Binding-site contacts:
Ligand atom NE2 contacts residue ASP115 of chain 1.D at 3.4 Å (salt-bridge).
Ligand atom O contacts residue GLU153 of chain 1.D at 3.4 Å (salt-bridge).
Ligand atom O contacts residue TYR160 of chain 1.D at 2.7 Å (h-bond).
Ligand atom O contacts residue TYR8 of chain 1.D at 3.5 Å.
Ligand atom CB contacts residue GLN71 of chain 1.D at 3.4 Å.
Ligand atom NH2 contacts residue ASN64 of chain 1.D at 3.1 Å (h-bond).
Ligand atom C contacts residue TYR85 of chain 1.D at 3.4 Å (hydrophobic).
Ligand atom O contacts residue THR144 of chain 1.D at 2.8 Å (h-bond).
Ligand atom N contacts residue TYR100 of chain 1.D at 2.9 Å (h-bond).
Ligand atom OXT contacts residue LYS147 of chain 1.D at 2.8 Å (salt-bridge).
Ligand atom OE1 contacts residue TYR160 of chain 1.D at 3.4 Å.
Ligand atom NE contacts residue ASN64 of chain 1.D at 2.7 Å (h-bond).
Ligand atom CB contacts residue GLU153 of chain 1.D at 3.2 Å.
Ligand atom N contacts residue TYR172 of chain 1.D at 2.6 Å (h-bond).
Ligand atom N contacts residue TYR8 of chain 1.D at 3.4 Å (h-bond).
Ligand atom O contacts residue TYR85 of chain 1.D at 2.7 Å (h-bond).
Ligand atom CG contacts residue GLN71 of chain 1.D at 3.5 Å.
Ligand atom N contacts residue SER78 of chain 1.D at 3.0 Å (h-bond).
Ligand atom CB contacts residue TYR160 of chain 1.D at 3.5 Å (hydrophobic).
Ligand atom CA contacts residue TYR8 of chain 1.D at 3.1 Å (hydrophobic).
Ligand atom O contacts residue ILE67 of chain 1.D at 3.4 Å.
Ligand atom NH2 contacts residue ARG63 of chain 1.D at 3.5 Å.
Ligand atom NH2 contacts residue TYR60 of chain 1.D at 3.4 Å (h-bond).
Ligand atom O contacts residue EDO1 of chain 1.S at 2.8 Å (h-bond).
Ligand atom C contacts residue LYS147 of chain 1.D at 3.2 Å.
Ligand atom CD2 contacts residue ARG157 of chain 1.D at 3.5 Å.
Ligand atom N contacts residue TYR8 of chain 1.D at 2.9 Å (h-bond).
Ligand atom O contacts residue TRP148 of chain 1.D at 3.1 Å (h-bond).
Ligand atom OXT contacts residue TYR85 of chain 1.D at 3.4 Å (h-bond).
Ligand atom CE contacts residue TYR117 of chain 1.D at 3.2 Å (hydrophobic).
Ligand atom C contacts residue TYR8 of chain 1.D at 3.2 Å (hydrophobic).
Ligand atom N contacts residue GLU153 of chain 1.D at 3.4 Å (salt-bridge).
Ligand atom CA contacts residue TYR100 of chain 1.D at 3.3 Å (hydrophobic).
Ligand atom CA contacts residue TYR160 of chain 1.D at 3.4 Å (hydrophobic).
Ligand atom OXT contacts residue ASN81 of chain 1.D at 2.8 Å (h-bond).
Ligand atom O contacts residue LYS147 of chain 1.D at 2.9 Å.
Ligand atom CZ contacts residue ASN64 of chain 1.D at 3.3 Å.
Ligand atom O contacts residue THR74 of chain 1.D at 3.3 Å.
Ligand atom CA contacts residue TYR172 of chain 1.D at 3.4 Å (hydrophobic).
Ligand atom CD1 contacts residue ARG157 of chain 1.D at 3.3 Å.

This protein binds this small molecule.
Small molecule (SMILES): CSCC[C@H](NC(=O)[C@@H]1CCCN1C(=O)[C@H](CCCN=C(N)N)NC(=O)[C@H](CC(C)C)NC(=O)[C@@H]1CCCN1C(=O)[C@@H](NC(=O)[C@H](CCC(N)=O)NC(=O)[C@@H]1CCCN1C(=O)[C@@H](N)CCCN=C(N)N)C(C)C)C(=O)O

Sequence of chain 1.D:
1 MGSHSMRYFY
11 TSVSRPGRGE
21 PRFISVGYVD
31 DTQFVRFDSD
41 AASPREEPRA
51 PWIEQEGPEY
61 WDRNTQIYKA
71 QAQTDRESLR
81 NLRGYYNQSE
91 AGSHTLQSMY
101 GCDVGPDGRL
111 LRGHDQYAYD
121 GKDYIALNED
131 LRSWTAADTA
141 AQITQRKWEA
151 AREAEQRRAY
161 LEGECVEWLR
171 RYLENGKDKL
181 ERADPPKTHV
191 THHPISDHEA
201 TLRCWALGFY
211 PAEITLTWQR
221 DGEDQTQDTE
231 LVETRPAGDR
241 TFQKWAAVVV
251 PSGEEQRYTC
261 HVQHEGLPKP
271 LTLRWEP